The small molecule below binds the protein below.
Small molecule (SMILES): CC(=O)N[C@@H]1[C@@H](O)[C@H](O)[C@@H](CO)O[C@H]1O

Binding-site contacts:
Ligand atom C5 contacts residue ALA46 of chain 1.F at 4.4 Å (hydrophobic).
Ligand atom O5 contacts residue ASN100 of chain 1.F at 2.0 Å (h-bond).
Ligand atom C1 contacts residue GLY47 of chain 1.F at 4.5 Å.
Ligand atom C5 contacts residue ASN100 of chain 1.F at 3.4 Å.
Ligand atom O6 contacts residue ASN100 of chain 1.F at 4.0 Å.
Ligand atom O7 contacts residue THR102 of chain 1.F at 4.5 Å.
Ligand atom C6 contacts residue ASN100 of chain 1.F at 4.3 Å.
Ligand atom C1 contacts residue ASN100 of chain 1.F at 1.6 Å.
Ligand atom C4 contacts residue ASN100 of chain 1.F at 4.1 Å.
Ligand atom C3 contacts residue ASN100 of chain 1.F at 3.9 Å.
Ligand atom C1 contacts residue ALA46 of chain 1.F at 3.9 Å (hydrophobic).
Ligand atom C7 contacts residue ASN100 of chain 1.F at 4.4 Å.
Ligand atom O6 contacts residue GLY47 of chain 1.F at 4.0 Å.
Ligand atom N2 contacts residue ASN100 of chain 1.F at 3.2 Å (h-bond).
Ligand atom O5 contacts residue GLY47 of chain 1.F at 4.3 Å.
Ligand atom C2 contacts residue ASN100 of chain 1.F at 2.6 Å.

Sequence of chain 1.F:
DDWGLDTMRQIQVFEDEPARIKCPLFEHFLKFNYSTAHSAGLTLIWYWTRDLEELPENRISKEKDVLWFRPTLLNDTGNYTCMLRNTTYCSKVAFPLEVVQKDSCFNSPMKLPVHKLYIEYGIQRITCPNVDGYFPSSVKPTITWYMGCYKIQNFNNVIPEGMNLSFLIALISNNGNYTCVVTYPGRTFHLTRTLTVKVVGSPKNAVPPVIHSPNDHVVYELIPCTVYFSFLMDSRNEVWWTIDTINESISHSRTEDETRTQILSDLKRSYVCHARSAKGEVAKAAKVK